Binding-site contacts:
Ligand atom C23 contacts residue TYR324 of chain 1.D at 4.0 Å (hydrophobic).
Ligand atom C23 contacts residue VAL318 of chain 1.D at 3.7 Å (hydrophobic).
Ligand atom C02 contacts residue ALA496 of chain 1.D at 3.7 Å (hydrophobic).
Ligand atom C12 contacts residue SER499 of chain 1.D at 3.9 Å.
Ligand atom O22 contacts residue PHE174 of chain 1.D at 3.5 Å.
Ligand atom C18 contacts residue LEU86 of chain 1.D at 3.1 Å (hydrophobic).
Ligand atom C20 contacts residue SER499 of chain 1.D at 3.2 Å.
Ligand atom C01 contacts residue GLY495 of chain 1.D at 3.6 Å.
Ligand atom C18 contacts residue MET82 of chain 1.D at 3.7 Å (hydrophobic).
Ligand atom C20 contacts residue PHE174 of chain 1.D at 3.9 Å (hydrophobic).
Ligand atom C02 contacts residue MET491 of chain 1.D at 3.9 Å (hydrophobic).
Ligand atom C09 contacts residue ARG89 of chain 1.D at 4.0 Å.
Ligand atom C02 contacts residue VAL492 of chain 1.D at 3.9 Å (hydrophobic).
Ligand atom O22 contacts residue TYR354 of chain 1.D at 3.1 Å.
Ligand atom C15 contacts residue LEU500 of chain 1.D at 4.0 Å (hydrophobic).
Ligand atom O21 contacts residue SER499 of chain 1.D at 2.6 Å (h-bond).
Ligand atom C06 contacts residue VAL492 of chain 1.D at 3.8 Å (hydrophobic).
Ligand atom C11 contacts residue TRP356 of chain 1.D at 3.9 Å (hydrophobic).
Ligand atom C10 contacts residue ALA496 of chain 1.D at 3.5 Å (hydrophobic).
Ligand atom C04 contacts residue LEU321 of chain 1.D at 2.9 Å (hydrophobic).
Ligand atom O21 contacts residue PHE174 of chain 1.D at 4.0 Å.
Ligand atom O21 contacts residue LEU503 of chain 1.D at 4.0 Å.
Ligand atom C23 contacts residue LEU328 of chain 1.D at 3.9 Å (hydrophobic).
Ligand atom C03 contacts residue LEU321 of chain 1.D at 3.4 Å (hydrophobic).
Ligand atom C07 contacts residue TYR324 of chain 1.D at 3.8 Å (hydrophobic).
Ligand atom C13 contacts residue TYR317 of chain 1.D at 3.9 Å (hydrophobic).
Ligand atom C19 contacts residue SER499 of chain 1.D at 3.2 Å.
Ligand atom C18 contacts residue ILE314 of chain 1.D at 3.7 Å (hydrophobic).
Ligand atom C19 contacts residue VAL318 of chain 1.D at 3.6 Å (hydrophobic).
Ligand atom C02 contacts residue GLY495 of chain 1.D at 3.7 Å.
Ligand atom C18 contacts residue LEU500 of chain 1.D at 4.0 Å (hydrophobic).
Ligand atom C05 contacts residue LEU321 of chain 1.D at 3.9 Å (hydrophobic).
Ligand atom C09 contacts residue ALA496 of chain 1.D at 3.5 Å (hydrophobic).
Ligand atom C08 contacts residue VAL318 of chain 1.D at 3.8 Å (hydrophobic).
Ligand atom C13 contacts residue TYR354 of chain 1.D at 3.6 Å (hydrophobic).
Ligand atom C20 contacts residue TYR354 of chain 1.D at 4.0 Å (hydrophobic).
Ligand atom C19 contacts residue TYR317 of chain 1.D at 3.9 Å (hydrophobic).
Ligand atom C17 contacts residue MET82 of chain 1.D at 3.9 Å (hydrophobic).
Ligand atom C17 contacts residue ILE314 of chain 1.D at 3.8 Å (hydrophobic).
Ligand atom C16 contacts residue LEU503 of chain 1.D at 3.9 Å (hydrophobic).

This protein binds this small molecule.
Small molecule (SMILES): CCCCC/C=C\[C@H](C)/C=C\C/C=C\C/C=C\CCCC(=O)O

Sequence of chain 1.D:
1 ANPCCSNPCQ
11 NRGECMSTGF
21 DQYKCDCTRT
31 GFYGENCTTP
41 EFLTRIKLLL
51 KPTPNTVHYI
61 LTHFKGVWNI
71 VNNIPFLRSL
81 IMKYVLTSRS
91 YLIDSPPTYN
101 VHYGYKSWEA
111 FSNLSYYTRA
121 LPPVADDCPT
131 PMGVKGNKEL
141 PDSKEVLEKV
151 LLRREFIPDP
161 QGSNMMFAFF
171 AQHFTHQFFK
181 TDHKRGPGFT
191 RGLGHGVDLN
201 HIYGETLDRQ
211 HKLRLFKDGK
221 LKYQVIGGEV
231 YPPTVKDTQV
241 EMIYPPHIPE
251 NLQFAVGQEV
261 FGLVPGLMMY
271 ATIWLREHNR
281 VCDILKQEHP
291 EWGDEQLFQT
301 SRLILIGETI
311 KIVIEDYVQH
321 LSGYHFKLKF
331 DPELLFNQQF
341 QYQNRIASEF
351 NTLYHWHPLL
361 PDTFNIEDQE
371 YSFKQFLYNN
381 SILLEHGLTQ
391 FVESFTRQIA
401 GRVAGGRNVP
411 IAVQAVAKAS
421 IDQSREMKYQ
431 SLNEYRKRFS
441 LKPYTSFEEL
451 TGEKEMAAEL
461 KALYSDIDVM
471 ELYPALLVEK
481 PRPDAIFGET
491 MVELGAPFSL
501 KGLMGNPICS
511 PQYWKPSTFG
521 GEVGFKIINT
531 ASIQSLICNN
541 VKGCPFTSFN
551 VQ